A small-molecule ligand and the protein it binds are described below.
Small molecule (SMILES): Cn1c(=O)n(C2CCCC2)c(=O)c2cc(Cl)c(C(=O)C3=C(O)C=CCC3=O)cc21

Binding-site contacts:
Ligand atom O28 contacts residue LEU237 of chain 1.A at 3.3 Å.
Ligand atom C16 contacts residue PHE396 of chain 1.A at 3.6 Å (hydrophobic).
Ligand atom C20 contacts residue LEU399 of chain 1.A at 3.8 Å (hydrophobic).
Ligand atom C4 contacts residue SER239 of chain 1.A at 3.5 Å.
Ligand atom O27 contacts residue CO1 of chain 1.B at 2.3 Å.
Ligand atom C2 contacts residue PRO252 of chain 1.A at 3.6 Å (hydrophobic).
Ligand atom C10 contacts residue PHE353 of chain 1.A at 3.3 Å (hydrophobic).
Ligand atom C19 contacts residue GLN351 of chain 1.A at 3.6 Å.
Ligand atom C19 contacts residue GLY392 of chain 1.A at 3.2 Å.
Ligand atom C4 contacts residue LEU237 of chain 1.A at 3.7 Å (hydrophobic).
Ligand atom C12 contacts residue PHE396 of chain 1.A at 3.5 Å (hydrophobic).
Ligand atom O7 contacts residue PHE391 of chain 1.A at 3.7 Å.
Ligand atom C14 contacts residue PHE353 of chain 1.A at 3.8 Å (hydrophobic).
Ligand atom C10 contacts residue PHE396 of chain 1.A at 3.7 Å (hydrophobic).
Ligand atom C19 contacts residue ASN395 of chain 1.A at 3.7 Å.
Ligand atom C9 contacts residue PHE353 of chain 1.A at 3.4 Å (hydrophobic).
Ligand atom C18 contacts residue PHE396 of chain 1.A at 3.5 Å (hydrophobic).
Ligand atom O29 contacts residue ASN395 of chain 1.A at 3.5 Å (h-bond).
Ligand atom C11 contacts residue PHE396 of chain 1.A at 3.3 Å (hydrophobic).
Ligand atom C26 contacts residue LEU399 of chain 1.A at 3.7 Å (hydrophobic).
Ligand atom O7 contacts residue CO1 of chain 1.B at 2.2 Å.
Ligand atom O7 contacts residue HIS198 of chain 1.A at 3.2 Å (h-bond).
Ligand atom O27 contacts residue PHE353 of chain 1.A at 3.6 Å.
Ligand atom C26 contacts residue MET307 of chain 1.A at 3.7 Å (hydrophobic).
Ligand atom C3 contacts residue SER239 of chain 1.A at 3.4 Å.
Ligand atom C4 contacts residue ASN254 of chain 1.A at 3.5 Å.
Ligand atom C11 contacts residue PHE353 of chain 1.A at 3.5 Å (hydrophobic).
Ligand atom C1 contacts residue CO1 of chain 1.B at 3.4 Å.
Ligand atom N15 contacts residue PHE396 of chain 1.A at 3.5 Å.
Ligand atom C3 contacts residue ASN254 of chain 1.A at 3.6 Å.
Ligand atom CL1 contacts residue GLN279 of chain 1.A at 3.4 Å.
Ligand atom O29 contacts residue LEU399 of chain 1.A at 3.5 Å.
Ligand atom C8 contacts residue CO1 of chain 1.B at 3.3 Å.
Ligand atom O27 contacts residue HIS280 of chain 1.A at 3.4 Å (h-bond).
Ligand atom O27 contacts residue GLU366 of chain 1.A at 3.6 Å (salt-bridge).
Ligand atom O27 contacts residue PHE391 of chain 1.A at 3.6 Å.
Ligand atom N17 contacts residue PHE396 of chain 1.A at 3.5 Å.
Ligand atom O28 contacts residue PHE396 of chain 1.A at 3.4 Å.
Ligand atom CL1 contacts residue HIS280 of chain 1.A at 3.2 Å.
Ligand atom O7 contacts residue HIS280 of chain 1.A at 3.3 Å (h-bond).

Sequence of chain 1.A:
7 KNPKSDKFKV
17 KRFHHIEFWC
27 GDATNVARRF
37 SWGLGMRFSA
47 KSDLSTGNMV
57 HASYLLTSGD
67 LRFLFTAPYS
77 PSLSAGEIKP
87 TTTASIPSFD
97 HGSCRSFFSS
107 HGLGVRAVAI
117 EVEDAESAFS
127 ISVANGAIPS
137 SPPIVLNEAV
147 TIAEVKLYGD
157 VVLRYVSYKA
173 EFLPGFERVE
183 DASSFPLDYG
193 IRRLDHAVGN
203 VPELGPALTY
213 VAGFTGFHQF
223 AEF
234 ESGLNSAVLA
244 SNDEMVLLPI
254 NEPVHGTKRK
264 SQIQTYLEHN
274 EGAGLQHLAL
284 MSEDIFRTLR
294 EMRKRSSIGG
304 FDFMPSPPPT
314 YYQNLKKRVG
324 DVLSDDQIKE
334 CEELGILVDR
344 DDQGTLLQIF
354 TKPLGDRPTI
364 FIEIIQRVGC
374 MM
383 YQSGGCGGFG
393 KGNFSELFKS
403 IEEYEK